Binding-site contacts:
Ligand atom N04 contacts residue PHE36 of chain 1.B at 3.8 Å.
Ligand atom C08 contacts residue SER12 of chain 1.B at 4.4 Å.
Ligand atom N04 contacts residue VAL35 of chain 1.B at 4.2 Å.
Ligand atom C07 contacts residue ASP13 of chain 1.B at 4.4 Å.
Ligand atom C07 contacts residue SER12 of chain 1.B at 4.1 Å.
Ligand atom C09 contacts residue SER12 of chain 1.B at 4.1 Å.
Ligand atom C09 contacts residue SER201 of chain 1.B at 3.6 Å.
Ligand atom O02 contacts residue SER12 of chain 1.B at 4.0 Å.
Ligand atom N04 contacts residue ASP37 of chain 1.B at 3.8 Å.
Ligand atom N04 contacts residue SER12 of chain 1.B at 4.2 Å.
Ligand atom C08 contacts residue VAL35 of chain 1.B at 4.2 Å (hydrophobic).

A small-molecule ligand and the protein it binds are described below.
Small molecule (SMILES): COC[C@@H](C)N

Sequence of chain 1.B:
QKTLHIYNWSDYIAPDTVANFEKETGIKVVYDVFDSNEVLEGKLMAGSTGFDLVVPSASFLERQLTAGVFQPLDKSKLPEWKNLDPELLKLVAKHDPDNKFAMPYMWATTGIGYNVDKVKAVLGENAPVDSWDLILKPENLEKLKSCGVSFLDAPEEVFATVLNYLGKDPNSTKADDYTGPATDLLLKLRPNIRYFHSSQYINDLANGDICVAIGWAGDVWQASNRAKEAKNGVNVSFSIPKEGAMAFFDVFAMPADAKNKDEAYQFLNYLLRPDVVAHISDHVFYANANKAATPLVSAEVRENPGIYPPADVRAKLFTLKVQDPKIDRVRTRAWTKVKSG